This small molecule binds to this protein.
Small molecule (SMILES): C[C@H](N)[P](=O)(O)C[C@H](C)C(=O)O

Binding-site contacts:
Ligand atom O32 contacts residue HIS177 of chain 1.A at 3.0 Å (h-bond).
Ligand atom P contacts residue 2D81 of chain 1.D at 0.1 Å.
Ligand atom O31 contacts residue ZN1 of chain 1.C at 2.8 Å.
Ligand atom O31 contacts residue ASP123 of chain 1.A at 3.4 Å (salt-bridge).
Ligand atom O31 contacts residue ARG83 of chain 1.A at 2.6 Å (salt-bridge).
Ligand atom O31 contacts residue 2D81 of chain 1.D at 0.2 Å (h-bond).
Ligand atom N1 contacts residue GLU174 of chain 1.A at 3.5 Å (salt-bridge).
Ligand atom O62 contacts residue SER114 of chain 1.A at 3.6 Å.
Ligand atom C1 contacts residue 2D81 of chain 1.D at 0.5 Å.
Ligand atom N1 contacts residue TRP176 of chain 1.A at 3.6 Å.
Ligand atom C6 contacts residue 2D81 of chain 1.D at 0.2 Å.
Ligand atom C7 contacts residue TYR161 of chain 1.A at 3.7 Å (hydrophobic).
Ligand atom O62 contacts residue ALA109 of chain 1.A at 3.0 Å (h-bond).
Ligand atom C7 contacts residue 2D81 of chain 1.D at 0.1 Å.
Ligand atom C1 contacts residue ILE135 of chain 1.A at 3.6 Å (hydrophobic).
Ligand atom C1 contacts residue LEU91 of chain 1.A at 3.7 Å (hydrophobic).
Ligand atom N1 contacts residue 2D81 of chain 1.D at 1.6 Å.
Ligand atom O62 contacts residue ARG83 of chain 1.A at 3.7 Å.
Ligand atom O32 contacts residue ASP123 of chain 1.A at 2.9 Å (salt-bridge).
Ligand atom O61 contacts residue HIS116 of chain 1.A at 3.3 Å.
Ligand atom O32 contacts residue ZN1 of chain 1.C at 2.0 Å.
Ligand atom C6 contacts residue ALA109 of chain 1.A at 3.6 Å (hydrophobic).
Ligand atom O61 contacts residue 2D81 of chain 1.D at 0.2 Å (h-bond).
Ligand atom P contacts residue ZN1 of chain 1.C at 2.9 Å.
Ligand atom O62 contacts residue 2D81 of chain 1.D at 0.2 Å (h-bond).
Ligand atom N1 contacts residue PHE107 of chain 1.A at 2.8 Å (h-bond).
Ligand atom O62 contacts residue GLN88 of chain 1.A at 2.9 Å (h-bond).
Ligand atom O61 contacts residue SER114 of chain 1.A at 2.4 Å (h-bond).
Ligand atom C2 contacts residue ILE135 of chain 1.A at 3.0 Å (hydrophobic).
Ligand atom C5 contacts residue 2D81 of chain 1.D at 0.1 Å.
Ligand atom C2 contacts residue 2D81 of chain 1.D at 0.2 Å.
Ligand atom C6 contacts residue SER114 of chain 1.A at 3.4 Å.
Ligand atom O32 contacts residue TRP176 of chain 1.A at 3.0 Å (h-bond).
Ligand atom O32 contacts residue GLU174 of chain 1.A at 3.2 Å (salt-bridge).
Ligand atom C4 contacts residue 2D81 of chain 1.D at 0.1 Å.
Ligand atom C4 contacts residue GLU174 of chain 1.A at 3.6 Å.
Ligand atom O31 contacts residue HIS116 of chain 1.A at 3.1 Å (h-bond).
Ligand atom N1 contacts residue ILE135 of chain 1.A at 2.7 Å (h-bond).
Ligand atom O32 contacts residue 2D81 of chain 1.D at 0.1 Å (h-bond).
Ligand atom C4 contacts residue PHE107 of chain 1.A at 2.9 Å (hydrophobic).

Sequence of chain 1.A:
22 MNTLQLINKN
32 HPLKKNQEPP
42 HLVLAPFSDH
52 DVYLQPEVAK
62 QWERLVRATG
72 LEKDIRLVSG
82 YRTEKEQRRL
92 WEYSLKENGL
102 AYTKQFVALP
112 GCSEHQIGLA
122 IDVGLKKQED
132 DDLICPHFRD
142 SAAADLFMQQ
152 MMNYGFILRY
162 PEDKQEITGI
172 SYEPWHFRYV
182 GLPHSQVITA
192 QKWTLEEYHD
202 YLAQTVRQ